A protein and the small-molecule ligand that binds it are described below.
Small molecule (SMILES): CC(=O)N[C@@H]1[C@@H](O)[C@H](O)[C@@H](CO)O[C@H]1O

Binding-site contacts:
Ligand atom C8 contacts residue GLY1131 of chain 1.A at 3.5 Å.
Ligand atom O5 contacts residue ASP796 of chain 1.B at 4.0 Å.
Ligand atom O5 contacts residue ASN709 of chain 1.A at 2.4 Å (h-bond).
Ligand atom N2 contacts residue ASN709 of chain 1.A at 2.8 Å (h-bond).
Ligand atom C3 contacts residue ASN709 of chain 1.A at 3.8 Å.
Ligand atom C1 contacts residue ASN709 of chain 1.A at 1.4 Å.
Ligand atom C7 contacts residue ASN709 of chain 1.A at 4.0 Å.
Ligand atom C2 contacts residue ASN709 of chain 1.A at 2.4 Å.
Ligand atom C4 contacts residue ASN709 of chain 1.A at 4.2 Å.
Ligand atom C5 contacts residue ASN709 of chain 1.A at 3.7 Å.

Sequence of chain 1.B:
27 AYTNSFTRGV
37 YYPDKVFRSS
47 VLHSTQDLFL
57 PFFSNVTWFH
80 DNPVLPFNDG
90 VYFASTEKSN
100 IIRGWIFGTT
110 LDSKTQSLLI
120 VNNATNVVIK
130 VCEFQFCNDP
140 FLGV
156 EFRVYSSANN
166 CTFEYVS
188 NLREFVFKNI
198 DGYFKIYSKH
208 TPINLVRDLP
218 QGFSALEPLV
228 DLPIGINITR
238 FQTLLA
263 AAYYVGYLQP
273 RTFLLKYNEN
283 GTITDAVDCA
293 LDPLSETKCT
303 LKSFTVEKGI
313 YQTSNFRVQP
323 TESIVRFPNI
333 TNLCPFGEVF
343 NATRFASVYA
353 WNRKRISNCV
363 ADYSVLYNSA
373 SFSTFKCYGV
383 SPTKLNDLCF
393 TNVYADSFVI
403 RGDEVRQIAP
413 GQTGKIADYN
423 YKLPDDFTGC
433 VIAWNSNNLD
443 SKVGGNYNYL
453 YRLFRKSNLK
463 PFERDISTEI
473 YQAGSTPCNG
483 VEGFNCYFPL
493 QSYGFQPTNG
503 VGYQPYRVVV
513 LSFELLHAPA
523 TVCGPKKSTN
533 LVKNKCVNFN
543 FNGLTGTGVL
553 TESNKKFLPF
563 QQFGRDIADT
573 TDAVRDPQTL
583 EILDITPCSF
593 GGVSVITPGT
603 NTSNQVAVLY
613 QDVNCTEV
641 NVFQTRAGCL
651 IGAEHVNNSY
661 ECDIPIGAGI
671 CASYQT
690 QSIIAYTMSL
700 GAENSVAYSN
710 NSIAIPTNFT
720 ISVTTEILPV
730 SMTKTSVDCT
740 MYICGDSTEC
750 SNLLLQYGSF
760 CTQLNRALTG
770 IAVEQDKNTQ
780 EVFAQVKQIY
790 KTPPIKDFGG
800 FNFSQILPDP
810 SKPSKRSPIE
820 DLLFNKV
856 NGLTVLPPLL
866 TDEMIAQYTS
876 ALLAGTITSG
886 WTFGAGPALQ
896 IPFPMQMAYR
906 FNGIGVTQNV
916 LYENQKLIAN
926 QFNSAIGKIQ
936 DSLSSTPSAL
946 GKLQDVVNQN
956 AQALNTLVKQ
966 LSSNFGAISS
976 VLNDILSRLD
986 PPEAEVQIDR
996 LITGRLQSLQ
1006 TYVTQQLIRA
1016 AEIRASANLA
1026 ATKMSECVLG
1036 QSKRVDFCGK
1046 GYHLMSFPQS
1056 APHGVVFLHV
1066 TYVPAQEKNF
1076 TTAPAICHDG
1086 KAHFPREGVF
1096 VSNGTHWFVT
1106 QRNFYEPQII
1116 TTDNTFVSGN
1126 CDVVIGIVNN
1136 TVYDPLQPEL

Sequence of chain 1.A:
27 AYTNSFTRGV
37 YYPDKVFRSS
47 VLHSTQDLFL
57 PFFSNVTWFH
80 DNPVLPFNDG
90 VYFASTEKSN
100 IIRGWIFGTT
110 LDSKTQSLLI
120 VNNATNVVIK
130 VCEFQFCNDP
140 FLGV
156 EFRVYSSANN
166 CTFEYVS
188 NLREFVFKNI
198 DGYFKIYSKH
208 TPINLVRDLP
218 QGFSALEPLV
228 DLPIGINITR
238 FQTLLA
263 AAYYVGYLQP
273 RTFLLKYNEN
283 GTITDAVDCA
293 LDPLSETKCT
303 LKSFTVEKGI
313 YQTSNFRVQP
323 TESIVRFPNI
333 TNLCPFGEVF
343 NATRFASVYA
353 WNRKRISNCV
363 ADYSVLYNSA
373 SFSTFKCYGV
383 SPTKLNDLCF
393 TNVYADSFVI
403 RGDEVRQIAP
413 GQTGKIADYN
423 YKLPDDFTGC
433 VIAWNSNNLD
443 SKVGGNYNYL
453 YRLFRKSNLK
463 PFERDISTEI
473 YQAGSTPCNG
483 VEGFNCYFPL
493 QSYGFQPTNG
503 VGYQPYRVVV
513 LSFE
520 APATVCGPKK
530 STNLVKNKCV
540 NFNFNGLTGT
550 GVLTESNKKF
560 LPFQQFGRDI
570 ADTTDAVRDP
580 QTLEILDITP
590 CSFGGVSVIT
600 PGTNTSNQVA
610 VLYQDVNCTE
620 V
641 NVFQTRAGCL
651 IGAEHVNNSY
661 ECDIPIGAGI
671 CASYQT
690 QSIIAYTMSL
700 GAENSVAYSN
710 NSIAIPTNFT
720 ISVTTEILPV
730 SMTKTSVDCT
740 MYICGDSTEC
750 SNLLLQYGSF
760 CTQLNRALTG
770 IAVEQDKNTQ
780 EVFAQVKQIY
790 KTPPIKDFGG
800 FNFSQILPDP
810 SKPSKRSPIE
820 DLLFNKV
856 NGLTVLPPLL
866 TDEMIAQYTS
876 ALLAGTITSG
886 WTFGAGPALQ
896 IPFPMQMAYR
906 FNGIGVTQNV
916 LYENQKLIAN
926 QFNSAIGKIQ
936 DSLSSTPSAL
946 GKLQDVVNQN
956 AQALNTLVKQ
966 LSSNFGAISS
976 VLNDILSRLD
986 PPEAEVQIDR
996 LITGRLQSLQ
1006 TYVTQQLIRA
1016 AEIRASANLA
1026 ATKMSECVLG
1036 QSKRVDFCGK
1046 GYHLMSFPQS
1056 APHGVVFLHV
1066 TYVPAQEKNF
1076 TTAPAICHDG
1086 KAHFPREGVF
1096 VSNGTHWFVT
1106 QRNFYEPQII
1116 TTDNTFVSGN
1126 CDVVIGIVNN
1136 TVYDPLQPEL